A protein and the small-molecule ligand that binds it are described below.
Small molecule (SMILES): O=S(=O)(Oc1ccc(Br)cc1)[C@@H]1C[C@@H]2O[C@H]1C(c1ccc(O)cc1)=C2c1ccc(O)cc1

Sequence of chain 1.B:
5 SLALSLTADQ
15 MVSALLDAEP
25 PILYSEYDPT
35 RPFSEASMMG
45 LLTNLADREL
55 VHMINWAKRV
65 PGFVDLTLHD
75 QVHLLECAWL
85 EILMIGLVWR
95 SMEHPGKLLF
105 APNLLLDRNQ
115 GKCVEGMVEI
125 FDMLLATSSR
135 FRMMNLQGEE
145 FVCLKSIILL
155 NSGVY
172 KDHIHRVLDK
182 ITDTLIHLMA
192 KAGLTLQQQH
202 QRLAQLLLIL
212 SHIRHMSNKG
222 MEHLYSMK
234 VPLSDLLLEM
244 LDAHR

Binding-site contacts:
Ligand atom O05 contacts residue ILE124 of chain 1.B at 3.4 Å.
Ligand atom O06 contacts residue GLY221 of chain 1.B at 3.2 Å.
Ligand atom C23 contacts residue GLY120 of chain 1.B at 3.7 Å.
Ligand atom S01 contacts residue ILE124 of chain 1.B at 3.8 Å.
Ligand atom C01 contacts residue GLU53 of chain 1.B at 3.3 Å.
Ligand atom O01 contacts residue LEU87 of chain 1.B at 3.8 Å.
Ligand atom C12 contacts residue ALA50 of chain 1.B at 3.6 Å (hydrophobic).
Ligand atom BR1 contacts residue MET121 of chain 1.B at 3.8 Å.
Ligand atom C22 contacts residue MET121 of chain 1.B at 3.8 Å (hydrophobic).
Ligand atom C24 contacts residue ILE124 of chain 1.B at 3.4 Å (hydrophobic).
Ligand atom C23 contacts residue HIS224 of chain 1.B at 3.4 Å.
Ligand atom C14 contacts residue THR47 of chain 1.B at 3.7 Å.
Ligand atom O06 contacts residue MET88 of chain 1.B at 3.2 Å.
Ligand atom BR1 contacts residue GLU119 of chain 1.B at 3.1 Å.
Ligand atom C23 contacts residue MET121 of chain 1.B at 3.9 Å (hydrophobic).
Ligand atom O06 contacts residue ILE124 of chain 1.B at 3.3 Å.
Ligand atom C02 contacts residue LEU87 of chain 1.B at 3.4 Å (hydrophobic).
Ligand atom C06 contacts residue GLU53 of chain 1.B at 3.4 Å.
Ligand atom C21 contacts residue LYS229 of chain 1.B at 3.6 Å.
Ligand atom C15 contacts residue LEU46 of chain 1.B at 3.7 Å (hydrophobic).
Ligand atom O02 contacts residue LEU240 of chain 1.B at 3.2 Å.
Ligand atom BR1 contacts residue VAL118 of chain 1.B at 3.6 Å.
Ligand atom C20 contacts residue LEU225 of chain 1.B at 3.7 Å (hydrophobic).
Ligand atom O05 contacts residue MET121 of chain 1.B at 3.3 Å.
Ligand atom O03 contacts residue LEU46 of chain 1.B at 3.7 Å.
Ligand atom BR1 contacts residue GLY120 of chain 1.B at 3.6 Å.
Ligand atom C24 contacts residue HIS224 of chain 1.B at 3.8 Å.
Ligand atom O04 contacts residue LEU225 of chain 1.B at 3.8 Å.
Ligand atom O01 contacts residue ARG94 of chain 1.B at 3.4 Å (salt-bridge).
Ligand atom C14 contacts residue LEU225 of chain 1.B at 3.6 Å (hydrophobic).
Ligand atom C16 contacts residue PHE104 of chain 1.B at 3.5 Å (hydrophobic).
Ligand atom O03 contacts residue PHE104 of chain 1.B at 3.9 Å.
Ligand atom C23 contacts residue ILE124 of chain 1.B at 3.8 Å (hydrophobic).
Ligand atom BR1 contacts residue HIS224 of chain 1.B at 3.9 Å.
Ligand atom BR1 contacts residue LYS229 of chain 1.B at 3.7 Å.
Ligand atom O02 contacts residue THR47 of chain 1.B at 3.3 Å (h-bond).
Ligand atom C21 contacts residue MET43 of chain 1.B at 3.8 Å (hydrophobic).
Ligand atom C22 contacts residue HIS224 of chain 1.B at 3.8 Å.
Ligand atom C03 contacts residue LEU91 of chain 1.B at 3.8 Å (hydrophobic).
Ligand atom O01 contacts residue GLU53 of chain 1.B at 2.4 Å (salt-bridge).